Sequence of chain 1.C:
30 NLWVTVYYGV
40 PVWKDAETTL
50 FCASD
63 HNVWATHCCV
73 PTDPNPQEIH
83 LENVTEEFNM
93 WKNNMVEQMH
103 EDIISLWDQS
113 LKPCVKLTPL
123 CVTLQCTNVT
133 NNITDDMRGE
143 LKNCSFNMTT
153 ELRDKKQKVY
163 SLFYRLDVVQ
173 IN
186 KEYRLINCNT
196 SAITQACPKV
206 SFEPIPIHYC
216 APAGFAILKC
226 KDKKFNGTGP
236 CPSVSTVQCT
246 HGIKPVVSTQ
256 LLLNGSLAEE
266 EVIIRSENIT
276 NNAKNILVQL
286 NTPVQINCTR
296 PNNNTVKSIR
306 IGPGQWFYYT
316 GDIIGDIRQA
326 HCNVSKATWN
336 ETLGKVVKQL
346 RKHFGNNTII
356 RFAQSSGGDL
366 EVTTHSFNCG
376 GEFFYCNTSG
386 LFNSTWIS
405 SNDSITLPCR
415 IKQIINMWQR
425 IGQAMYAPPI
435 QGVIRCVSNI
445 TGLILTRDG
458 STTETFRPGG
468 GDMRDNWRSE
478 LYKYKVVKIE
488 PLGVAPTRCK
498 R

This protein binds this small molecule.
Small molecule (SMILES): CC(=O)N[C@H]1[C@H](O[C@H]2[C@H](O)[C@@H](NC(C)=O)CO[C@@H]2CO)O[C@H](CO)[C@@H](O)[C@@H]1O

Binding-site contacts:
Ligand atom C8 contacts residue ASN130 of chain 1.C at 4.4 Å.
Ligand atom C8 contacts residue ARG167 of chain 1.C at 4.4 Å.
Ligand atom O5 contacts residue ASN130 of chain 1.C at 2.4 Å (h-bond).
Ligand atom O6 contacts residue ARG167 of chain 1.C at 3.8 Å.
Ligand atom C3 contacts residue ASN130 of chain 1.C at 3.9 Å.
Ligand atom N2 contacts residue ASN130 of chain 1.C at 3.0 Å (h-bond).
Ligand atom C4 contacts residue ASN130 of chain 1.C at 4.3 Å.
Ligand atom C2 contacts residue ASN130 of chain 1.C at 2.5 Å.
Ligand atom C1 contacts residue ASN130 of chain 1.C at 1.5 Å.
Ligand atom O6 contacts residue GLY141 of chain 1.C at 3.4 Å.
Ligand atom O5 contacts residue GLY141 of chain 1.C at 4.3 Å.
Ligand atom C6 contacts residue GLY141 of chain 1.C at 4.3 Å.
Ligand atom C7 contacts residue ASN130 of chain 1.C at 3.2 Å.
Ligand atom O7 contacts residue ASN130 of chain 1.C at 3.1 Å (h-bond).
Ligand atom C5 contacts residue ASN130 of chain 1.C at 3.8 Å.